Binding-site contacts:
Ligand atom OXT contacts residue GLU151 of chain 2.C at 3.1 Å (salt-bridge).
Ligand atom O3 contacts residue ARG72 of chain 2.C at 2.9 Å (salt-bridge).
Ligand atom C contacts residue GLY174 of chain 2.C at 3.3 Å.
Ligand atom O3 contacts residue PHE172 of chain 2.C at 4.2 Å.
Ligand atom O contacts residue PRO175 of chain 2.C at 3.1 Å (h-bond).
Ligand atom CB contacts residue ARG72 of chain 2.C at 4.1 Å.
Ligand atom C contacts residue ALA176 of chain 2.C at 3.6 Å (hydrophobic).
Ligand atom CA contacts residue GLN149 of chain 2.C at 4.0 Å.
Ligand atom O3 contacts residue MN1 of chain 2.J at 2.1 Å.
Ligand atom C contacts residue PRO175 of chain 2.C at 3.8 Å (hydrophobic).
Ligand atom OXT contacts residue MN1 of chain 2.J at 2.2 Å.
Ligand atom CB contacts residue PHE172 of chain 2.C at 3.6 Å (hydrophobic).
Ligand atom O3 contacts residue GLN149 of chain 2.C at 3.1 Å (h-bond).
Ligand atom CA contacts residue GLY174 of chain 2.C at 3.6 Å.
Ligand atom CA contacts residue ARG72 of chain 2.C at 3.8 Å.
Ligand atom C contacts residue ASP177 of chain 2.C at 4.0 Å.
Ligand atom CB contacts residue GLY174 of chain 2.C at 4.2 Å.
Ligand atom O3 contacts residue ASP177 of chain 2.C at 4.3 Å.
Ligand atom OXT contacts residue ALA176 of chain 2.C at 3.6 Å (h-bond).
Ligand atom CA contacts residue PHE172 of chain 2.C at 4.2 Å (hydrophobic).
Ligand atom CB contacts residue TRP21 of chain 2.C at 4.2 Å (hydrophobic).
Ligand atom O contacts residue ASP177 of chain 2.C at 4.1 Å.
Ligand atom C contacts residue MN1 of chain 2.J at 2.9 Å.
Ligand atom CA contacts residue MN1 of chain 2.J at 2.9 Å.
Ligand atom OXT contacts residue ASP177 of chain 2.C at 3.1 Å (salt-bridge).
Ligand atom O3 contacts residue GLU151 of chain 2.C at 3.3 Å (salt-bridge).
Ligand atom O3 contacts residue GLY174 of chain 2.C at 4.0 Å.
Ligand atom OXT contacts residue PRO175 of chain 2.C at 4.1 Å.
Ligand atom C contacts residue GLU151 of chain 2.C at 3.9 Å.
Ligand atom O contacts residue MN1 of chain 2.J at 4.2 Å.
Ligand atom CA contacts residue GLU151 of chain 2.C at 4.0 Å.
Ligand atom O contacts residue GLY174 of chain 2.C at 3.2 Å.
Ligand atom OXT contacts residue VAL120 of chain 2.B at 4.2 Å.
Ligand atom OXT contacts residue GLY174 of chain 2.C at 3.4 Å.
Ligand atom CB contacts residue MN1 of chain 2.J at 4.3 Å.
Ligand atom CB contacts residue LEU214 of chain 2.C at 3.6 Å (hydrophobic).
Ligand atom O contacts residue ALA176 of chain 2.C at 2.8 Å (h-bond).

Sequence of chain 2.C:
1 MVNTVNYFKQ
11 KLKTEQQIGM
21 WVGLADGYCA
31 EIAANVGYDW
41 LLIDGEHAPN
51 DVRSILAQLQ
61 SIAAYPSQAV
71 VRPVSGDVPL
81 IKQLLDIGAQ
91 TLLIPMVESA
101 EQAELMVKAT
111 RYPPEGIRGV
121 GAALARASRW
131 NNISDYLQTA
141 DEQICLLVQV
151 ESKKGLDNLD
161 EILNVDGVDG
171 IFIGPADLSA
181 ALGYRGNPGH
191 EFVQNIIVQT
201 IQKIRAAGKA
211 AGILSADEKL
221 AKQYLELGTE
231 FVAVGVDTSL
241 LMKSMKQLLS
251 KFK

A small-molecule ligand and the protein it binds are described below.
Small molecule (SMILES): CC(=O)C(=O)O

Sequence of chain 2.B:
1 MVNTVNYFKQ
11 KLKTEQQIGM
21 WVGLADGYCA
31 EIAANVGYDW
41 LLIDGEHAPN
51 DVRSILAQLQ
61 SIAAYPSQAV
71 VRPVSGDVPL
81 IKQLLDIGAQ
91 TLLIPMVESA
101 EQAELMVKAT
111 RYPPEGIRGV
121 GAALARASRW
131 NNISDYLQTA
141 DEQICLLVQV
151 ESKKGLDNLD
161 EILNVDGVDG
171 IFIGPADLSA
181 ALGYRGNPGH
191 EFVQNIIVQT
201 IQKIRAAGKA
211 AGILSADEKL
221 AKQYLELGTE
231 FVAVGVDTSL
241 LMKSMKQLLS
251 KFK